Binding-site contacts:
Ligand atom C1 contacts residue ASN275 of chain 1.E at 1.4 Å.
Ligand atom O6 contacts residue LEU418 of chain 1.E at 3.3 Å.
Ligand atom C7 contacts residue ASN275 of chain 1.E at 4.0 Å.
Ligand atom O5 contacts residue LEU418 of chain 1.E at 3.5 Å.
Ligand atom C3 contacts residue ASN275 of chain 1.E at 3.8 Å.
Ligand atom C6 contacts residue LYS273 of chain 1.E at 4.3 Å.
Ligand atom C5 contacts residue ASN275 of chain 1.E at 3.7 Å.
Ligand atom N2 contacts residue ASN275 of chain 1.E at 2.9 Å (h-bond).
Ligand atom C6 contacts residue LEU418 of chain 1.E at 3.7 Å (hydrophobic).
Ligand atom O5 contacts residue ASN275 of chain 1.E at 2.4 Å (h-bond).
Ligand atom C5 contacts residue LEU418 of chain 1.E at 4.1 Å (hydrophobic).
Ligand atom C8 contacts residue THR385 of chain 1.E at 3.8 Å.
Ligand atom C7 contacts residue ASN311 of chain 1.E at 4.5 Å.
Ligand atom C5 contacts residue LYS273 of chain 1.E at 4.0 Å.
Ligand atom C8 contacts residue SER313 of chain 1.E at 4.3 Å.
Ligand atom C2 contacts residue ASN275 of chain 1.E at 2.5 Å.
Ligand atom C8 contacts residue ILE312 of chain 1.E at 4.2 Å (hydrophobic).
Ligand atom C8 contacts residue ASN311 of chain 1.E at 3.9 Å.
Ligand atom C1 contacts residue LEU418 of chain 1.E at 4.4 Å (hydrophobic).
Ligand atom C4 contacts residue ASN275 of chain 1.E at 4.2 Å.

A protein and the small-molecule ligand that binds it are described below.
Small molecule (SMILES): CC(=O)N[C@@H]1[C@@H](O)[C@H](O)[C@@H](CO)O[C@H]1O

Sequence of chain 1.E:
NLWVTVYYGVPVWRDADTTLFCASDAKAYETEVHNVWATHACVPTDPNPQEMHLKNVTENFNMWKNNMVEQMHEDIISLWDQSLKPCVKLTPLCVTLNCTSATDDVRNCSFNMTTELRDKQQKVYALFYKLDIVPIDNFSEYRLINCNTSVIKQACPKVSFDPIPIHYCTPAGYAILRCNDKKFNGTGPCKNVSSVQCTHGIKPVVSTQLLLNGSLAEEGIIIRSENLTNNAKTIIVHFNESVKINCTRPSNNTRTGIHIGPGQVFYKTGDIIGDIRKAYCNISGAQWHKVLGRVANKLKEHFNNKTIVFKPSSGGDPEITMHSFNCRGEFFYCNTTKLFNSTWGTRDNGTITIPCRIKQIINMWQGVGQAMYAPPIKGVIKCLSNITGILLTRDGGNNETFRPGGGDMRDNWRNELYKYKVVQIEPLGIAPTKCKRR